A small-molecule ligand and the protein it binds are described below.
Small molecule (SMILES): CC[C@H](C)[C@H](NC(=O)[C@H](COP(=O)(O)O)NC(=O)CNC(=O)[C@H](C)N)C(=O)N1CCC[C@H]1C(=O)NCC(=O)N[C@@H](CCCNC(N)=[NH2+])C(=O)N[C@@H](C)C(=O)N[C@@H](CO)C(=O)O

Sequence of chain 1.A:
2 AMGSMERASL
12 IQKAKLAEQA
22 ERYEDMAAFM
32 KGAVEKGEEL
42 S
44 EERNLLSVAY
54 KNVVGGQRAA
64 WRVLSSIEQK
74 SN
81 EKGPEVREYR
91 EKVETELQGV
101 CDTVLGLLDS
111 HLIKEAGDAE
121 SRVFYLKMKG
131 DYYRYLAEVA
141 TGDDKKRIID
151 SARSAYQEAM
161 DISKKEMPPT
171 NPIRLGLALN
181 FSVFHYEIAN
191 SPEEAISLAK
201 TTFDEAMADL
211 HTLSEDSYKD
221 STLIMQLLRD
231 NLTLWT

Binding-site contacts:
Ligand atom O contacts residue GLU187 of chain 1.A at 3.3 Å (salt-bridge).
Ligand atom C contacts residue GLU19 of chain 1.A at 3.7 Å.
Ligand atom NH2 contacts residue GLY58 of chain 1.A at 3.1 Å.
Ligand atom CB contacts residue ASN55 of chain 1.A at 3.4 Å.
Ligand atom CB contacts residue GLU19 of chain 1.A at 3.1 Å.
Ligand atom CG contacts residue ASN55 of chain 1.A at 3.4 Å.
Ligand atom CB contacts residue TRP235 of chain 1.A at 3.6 Å (hydrophobic).
Ligand atom NH1 contacts residue GLY58 of chain 1.A at 3.6 Å.
Ligand atom N contacts residue VAL51 of chain 1.A at 3.7 Å.
Ligand atom CA contacts residue ASN231 of chain 1.A at 3.7 Å.
Ligand atom CA contacts residue ASN180 of chain 1.A at 3.4 Å.
Ligand atom O1P contacts residue ARG61 of chain 1.A at 2.9 Å (salt-bridge).
Ligand atom N contacts residue ASN231 of chain 1.A at 2.9 Å (h-bond).
Ligand atom CA contacts residue ASN231 of chain 1.A at 3.7 Å.
Ligand atom O contacts residue VAL51 of chain 1.A at 3.6 Å.
Ligand atom O contacts residue ASN231 of chain 1.A at 2.9 Å (h-bond).
Ligand atom C contacts residue VAL51 of chain 1.A at 3.7 Å (hydrophobic).
Ligand atom CG2 contacts residue L3S1 of chain 1.D at 3.4 Å.
Ligand atom CZ contacts residue GLY58 of chain 1.A at 3.7 Å.
Ligand atom OG contacts residue GLU19 of chain 1.A at 2.6 Å (salt-bridge).
Ligand atom N contacts residue GLU19 of chain 1.A at 2.7 Å (salt-bridge).
Ligand atom CA contacts residue ASN55 of chain 1.A at 3.3 Å.
Ligand atom O contacts residue ASN55 of chain 1.A at 3.0 Å (h-bond).
Ligand atom P contacts residue ARG61 of chain 1.A at 3.7 Å.
Ligand atom N contacts residue ASN180 of chain 1.A at 2.9 Å (h-bond).
Ligand atom CB contacts residue ASN180 of chain 1.A at 3.3 Å.
Ligand atom O2P contacts residue ARG134 of chain 1.A at 2.8 Å (salt-bridge).
Ligand atom O3P contacts residue TYR135 of chain 1.A at 2.5 Å (h-bond).
Ligand atom C contacts residue ASN55 of chain 1.A at 3.5 Å.
Ligand atom O3P contacts residue ARG134 of chain 1.A at 2.8 Å (salt-bridge).
Ligand atom NH2 contacts residue GLY59 of chain 1.A at 3.7 Å.
Ligand atom O2P contacts residue ARG61 of chain 1.A at 2.9 Å (salt-bridge).
Ligand atom O contacts residue VAL183 of chain 1.A at 3.6 Å.
Ligand atom N contacts residue LEU234 of chain 1.A at 3.2 Å.
Ligand atom CA contacts residue GLU19 of chain 1.A at 3.5 Å.
Ligand atom C contacts residue ASN180 of chain 1.A at 3.6 Å.
Ligand atom N contacts residue LEU179 of chain 1.A at 3.6 Å.
Ligand atom O contacts residue VAL51 of chain 1.A at 3.6 Å.
Ligand atom CB contacts residue GLU187 of chain 1.A at 3.2 Å.
Ligand atom O contacts residue LYS54 of chain 1.A at 3.4 Å.